Sequence of chain 1.A:
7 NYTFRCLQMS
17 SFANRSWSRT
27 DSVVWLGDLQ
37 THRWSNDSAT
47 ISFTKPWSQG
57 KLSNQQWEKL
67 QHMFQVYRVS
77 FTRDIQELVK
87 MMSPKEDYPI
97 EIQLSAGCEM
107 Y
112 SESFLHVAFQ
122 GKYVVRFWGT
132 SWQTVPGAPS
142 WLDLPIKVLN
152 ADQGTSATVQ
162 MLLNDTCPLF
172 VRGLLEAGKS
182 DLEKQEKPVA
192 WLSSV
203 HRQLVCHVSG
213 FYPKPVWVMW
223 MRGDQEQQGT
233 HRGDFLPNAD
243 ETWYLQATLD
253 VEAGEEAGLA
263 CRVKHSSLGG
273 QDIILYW

A protein and the small-molecule ligand that binds it are described below.
Small molecule (SMILES): CC(=O)N[C@@H]1[C@@H](O)[C@H](O)[C@@H](CO)O[C@H]1O

Binding-site contacts:
Ligand atom C1 contacts residue SER24 of chain 1.A at 3.8 Å.
Ligand atom C8 contacts residue TRP23 of chain 1.A at 3.4 Å (hydrophobic).
Ligand atom N2 contacts residue ASN42 of chain 1.A at 3.0 Å (h-bond).
Ligand atom C3 contacts residue ASN42 of chain 1.A at 3.8 Å.
Ligand atom O7 contacts residue ASP43 of chain 1.A at 3.8 Å.
Ligand atom C7 contacts residue ASN42 of chain 1.A at 3.6 Å.
Ligand atom C1 contacts residue ARG25 of chain 1.A at 4.4 Å.
Ligand atom N2 contacts residue SER24 of chain 1.A at 2.9 Å (h-bond).
Ligand atom O7 contacts residue ASN42 of chain 1.A at 3.8 Å.
Ligand atom C3 contacts residue SER24 of chain 1.A at 3.9 Å.
Ligand atom O7 contacts residue ARG25 of chain 1.A at 4.0 Å.
Ligand atom N2 contacts residue ARG25 of chain 1.A at 4.1 Å.
Ligand atom C8 contacts residue ARG25 of chain 1.A at 4.1 Å.
Ligand atom O5 contacts residue ASN42 of chain 1.A at 2.3 Å (h-bond).
Ligand atom C8 contacts residue SER24 of chain 1.A at 3.7 Å.
Ligand atom C1 contacts residue ASN42 of chain 1.A at 1.4 Å.
Ligand atom C5 contacts residue ASN42 of chain 1.A at 3.6 Å.
Ligand atom C7 contacts residue SER24 of chain 1.A at 3.8 Å.
Ligand atom C7 contacts residue ARG25 of chain 1.A at 4.2 Å.
Ligand atom C2 contacts residue ASN42 of chain 1.A at 2.5 Å.
Ligand atom C2 contacts residue SER24 of chain 1.A at 3.7 Å.
Ligand atom C4 contacts residue ASN42 of chain 1.A at 4.2 Å.